Binding-site contacts:
Ligand atom O7 contacts residue THR273 of chain 1.B at 4.4 Å.
Ligand atom C7 contacts residue ASN271 of chain 1.B at 3.0 Å.
Ligand atom N2 contacts residue ASN271 of chain 1.B at 2.9 Å (h-bond).
Ligand atom O7 contacts residue ASN272 of chain 1.B at 4.1 Å.
Ligand atom O5 contacts residue ASN271 of chain 1.B at 2.3 Å (h-bond).
Ligand atom C7 contacts residue ILE292 of chain 1.B at 3.7 Å (hydrophobic).
Ligand atom C5 contacts residue ASN271 of chain 1.B at 3.6 Å.
Ligand atom O7 contacts residue ILE292 of chain 1.B at 3.2 Å.
Ligand atom C8 contacts residue ASN271 of chain 1.B at 3.6 Å.
Ligand atom C2 contacts residue ASN271 of chain 1.B at 2.5 Å.
Ligand atom C3 contacts residue ASN271 of chain 1.B at 3.8 Å.
Ligand atom C1 contacts residue ASN271 of chain 1.B at 1.4 Å.
Ligand atom C4 contacts residue ASN271 of chain 1.B at 4.1 Å.
Ligand atom O7 contacts residue ILE291 of chain 1.B at 4.5 Å.
Ligand atom O7 contacts residue ASN271 of chain 1.B at 3.4 Å (h-bond).
Ligand atom C8 contacts residue ILE292 of chain 1.B at 3.3 Å (hydrophobic).

Sequence of chain 1.B:
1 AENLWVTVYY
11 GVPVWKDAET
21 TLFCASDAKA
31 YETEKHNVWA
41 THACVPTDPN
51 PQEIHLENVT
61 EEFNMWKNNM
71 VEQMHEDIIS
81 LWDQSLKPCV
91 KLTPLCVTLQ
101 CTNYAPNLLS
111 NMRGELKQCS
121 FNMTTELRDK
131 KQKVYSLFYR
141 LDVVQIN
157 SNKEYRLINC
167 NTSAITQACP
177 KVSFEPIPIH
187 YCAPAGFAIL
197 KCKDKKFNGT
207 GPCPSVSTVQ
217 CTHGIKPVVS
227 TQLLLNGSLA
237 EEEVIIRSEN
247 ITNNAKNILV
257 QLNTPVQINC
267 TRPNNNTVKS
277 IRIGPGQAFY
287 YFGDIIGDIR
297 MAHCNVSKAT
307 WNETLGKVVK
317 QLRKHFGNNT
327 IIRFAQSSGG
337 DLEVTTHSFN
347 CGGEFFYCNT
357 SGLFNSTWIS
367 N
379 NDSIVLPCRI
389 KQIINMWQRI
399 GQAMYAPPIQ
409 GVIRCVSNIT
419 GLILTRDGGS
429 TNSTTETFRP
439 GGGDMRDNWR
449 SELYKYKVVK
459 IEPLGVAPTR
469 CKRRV

This protein binds this small molecule.
Small molecule (SMILES): CC(=O)N[C@@H]1[C@@H](O)[C@H](O)[C@@H](CO)O[C@H]1O